This small molecule binds to this protein.
Small molecule (SMILES): CC(=O)N[C@H]1[C@H](O[C@H]2[C@H](O)[C@@H](NC(C)=O)CO[C@@H]2CO[C@@H]2O[C@@H](C)[C@@H](O)[C@@H](O)[C@@H]2O)O[C@H](CO)[C@@H](O)[C@@H]1O

Binding-site contacts:
Ligand atom C2 contacts residue GLN161 of chain 1.A at 3.8 Å.
Ligand atom O4 contacts residue SER114 of chain 1.A at 2.6 Å (h-bond).
Ligand atom C3 contacts residue THR131 of chain 1.A at 4.0 Å.
Ligand atom C7 contacts residue GLN161 of chain 1.A at 3.7 Å.
Ligand atom C5 contacts residue GLY130 of chain 1.A at 3.7 Å.
Ligand atom C6 contacts residue GLY130 of chain 1.A at 3.3 Å.
Ligand atom C7 contacts residue GLY130 of chain 1.A at 3.7 Å.
Ligand atom C6 contacts residue PHE128 of chain 1.A at 4.1 Å (hydrophobic).
Ligand atom O7 contacts residue ASN165 of chain 1.A at 2.9 Å (h-bond).
Ligand atom C5 contacts residue GLY130 of chain 1.A at 3.8 Å.
Ligand atom C3 contacts residue GLN161 of chain 1.A at 3.6 Å.
Ligand atom C5 contacts residue ASN165 of chain 1.A at 3.9 Å.
Ligand atom C4 contacts residue GLY130 of chain 1.A at 4.0 Å.
Ligand atom O3 contacts residue GLU113 of chain 1.A at 3.6 Å.
Ligand atom N2 contacts residue GLN161 of chain 1.A at 2.9 Å (h-bond).
Ligand atom O4 contacts residue TRP129 of chain 1.A at 4.1 Å.
Ligand atom C4 contacts residue SER114 of chain 1.A at 3.8 Å.
Ligand atom C2 contacts residue TRP129 of chain 1.A at 4.1 Å (hydrophobic).
Ligand atom C6 contacts residue GLY130 of chain 1.A at 4.1 Å.
Ligand atom C1 contacts residue ASN165 of chain 1.A at 1.4 Å.
Ligand atom C8 contacts residue TRP129 of chain 1.A at 3.7 Å (hydrophobic).
Ligand atom C2 contacts residue ASN165 of chain 1.A at 2.5 Å.
Ligand atom C6 contacts residue LEU164 of chain 1.A at 4.1 Å (hydrophobic).
Ligand atom C7 contacts residue ASN165 of chain 1.A at 3.1 Å.
Ligand atom O3 contacts residue SER114 of chain 1.A at 3.0 Å (h-bond).
Ligand atom C5 contacts residue ASN165 of chain 1.A at 3.6 Å.
Ligand atom O5 contacts residue ASN165 of chain 1.A at 2.4 Å (h-bond).
Ligand atom O5 contacts residue GLY130 of chain 1.A at 3.1 Å (h-bond).
Ligand atom O3 contacts residue GLN161 of chain 1.A at 3.7 Å.
Ligand atom C3 contacts residue GLY130 of chain 1.A at 3.8 Å.
Ligand atom C3 contacts residue ASN165 of chain 1.A at 3.7 Å.
Ligand atom O3 contacts residue THR131 of chain 1.A at 3.8 Å.
Ligand atom C4 contacts residue ASN165 of chain 1.A at 4.1 Å.
Ligand atom C8 contacts residue GLY130 of chain 1.A at 4.1 Å.
Ligand atom O7 contacts residue GLY130 of chain 1.A at 3.5 Å.
Ligand atom O4 contacts residue THR131 of chain 1.A at 3.9 Å.
Ligand atom C6 contacts residue TRP129 of chain 1.A at 4.1 Å (hydrophobic).
Ligand atom O4 contacts residue GLY130 of chain 1.A at 3.8 Å.
Ligand atom N2 contacts residue ASN165 of chain 1.A at 2.9 Å (h-bond).
Ligand atom C8 contacts residue GLN161 of chain 1.A at 3.5 Å.

Sequence of chain 1.A:
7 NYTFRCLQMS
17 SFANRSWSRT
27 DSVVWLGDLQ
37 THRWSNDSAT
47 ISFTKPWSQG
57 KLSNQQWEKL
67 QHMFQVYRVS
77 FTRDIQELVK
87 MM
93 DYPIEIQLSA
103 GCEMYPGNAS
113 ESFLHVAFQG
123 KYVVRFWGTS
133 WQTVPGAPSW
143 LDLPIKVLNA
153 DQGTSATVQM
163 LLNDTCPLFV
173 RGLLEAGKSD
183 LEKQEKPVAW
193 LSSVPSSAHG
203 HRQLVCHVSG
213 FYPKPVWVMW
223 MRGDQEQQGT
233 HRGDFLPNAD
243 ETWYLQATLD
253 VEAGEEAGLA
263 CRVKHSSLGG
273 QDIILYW